Binding-site contacts:
Ligand atom CAG contacts residue GLN299 of chain 1.A at 3.5 Å.
Ligand atom C2P contacts residue GLY295 of chain 1.A at 3.5 Å.
Ligand atom O5A contacts residue TYR225 of chain 1.A at 3.0 Å (h-bond).
Ligand atom O2A contacts residue ARG224 of chain 1.A at 3.4 Å.
Ligand atom C13 contacts residue TYR314 of chain 1.A at 3.5 Å (hydrophobic).
Ligand atom OAK contacts residue ILE325 of chain 1.A at 3.0 Å (h-bond).
Ligand atom CAF contacts residue GLN299 of chain 1.A at 3.4 Å.
Ligand atom C13 contacts residue ILE294 of chain 1.A at 3.5 Å (hydrophobic).
Ligand atom C12 contacts residue TYR225 of chain 1.A at 3.3 Å (hydrophobic).
Ligand atom O4A contacts residue ARG224 of chain 1.A at 3.1 Å (salt-bridge).
Ligand atom O9A contacts residue LYS238 of chain 1.A at 2.7 Å (salt-bridge).
Ligand atom OAD contacts residue GLY296 of chain 1.A at 3.3 Å (h-bond).
Ligand atom O7A contacts residue HIS222 of chain 1.A at 3.4 Å (h-bond).
Ligand atom OAD contacts residue GLY234 of chain 1.A at 3.5 Å.
Ligand atom CAG contacts residue ILE325 of chain 1.A at 3.2 Å (hydrophobic).
Ligand atom O5P contacts residue GLU322 of chain 1.A at 3.4 Å (salt-bridge).
Ligand atom O2' contacts residue LYS238 of chain 1.A at 2.7 Å (salt-bridge).
Ligand atom N4P contacts residue ALA233 of chain 1.A at 3.3 Å (h-bond).
Ligand atom C2A contacts residue ASN236 of chain 1.A at 3.5 Å.
Ligand atom OAL contacts residue PHE250 of chain 1.A at 3.5 Å.
Ligand atom CAG contacts residue ILE324 of chain 1.A at 3.5 Å (hydrophobic).
Ligand atom N6A contacts residue ILE235 of chain 1.A at 3.3 Å (h-bond).
Ligand atom N1A contacts residue ASN236 of chain 1.A at 3.4 Å.
Ligand atom O8A contacts residue HIS222 of chain 1.A at 3.4 Å (h-bond).
Ligand atom N6A contacts residue ALA233 of chain 1.A at 2.9 Å (h-bond).
Ligand atom N1A contacts residue ILE235 of chain 1.A at 3.1 Å (h-bond).
Ligand atom CAE contacts residue GLN299 of chain 1.A at 3.5 Å.
Ligand atom CAH contacts residue ILE325 of chain 1.A at 3.5 Å (hydrophobic).
Ligand atom C4A contacts residue PHE432 of chain 1.A at 3.5 Å (hydrophobic).
Ligand atom CAI contacts residue ARG254 of chain 1.A at 3.5 Å.
Ligand atom OAK contacts residue GLN416 of chain 1.A at 2.8 Å (h-bond).
Ligand atom OAL contacts residue ARG254 of chain 1.A at 2.9 Å (salt-bridge).
Ligand atom OAK contacts residue GLY327 of chain 1.A at 2.8 Å (h-bond).
Ligand atom C5' contacts residue HIS222 of chain 1.A at 3.5 Å.
Ligand atom OAL contacts residue GLU189 of chain 1.A at 3.1 Å (salt-bridge).
Ligand atom CAH contacts residue GLY327 of chain 1.A at 3.4 Å.
Ligand atom N1A contacts residue LEU237 of chain 1.A at 3.1 Å (h-bond).
Ligand atom OAD contacts residue ILE235 of chain 1.A at 2.6 Å (h-bond).
Ligand atom C5A contacts residue PHE432 of chain 1.A at 3.4 Å (hydrophobic).
Ligand atom C6P contacts residue ALA233 of chain 1.A at 3.4 Å (hydrophobic).

Sequence of chain 1.A:
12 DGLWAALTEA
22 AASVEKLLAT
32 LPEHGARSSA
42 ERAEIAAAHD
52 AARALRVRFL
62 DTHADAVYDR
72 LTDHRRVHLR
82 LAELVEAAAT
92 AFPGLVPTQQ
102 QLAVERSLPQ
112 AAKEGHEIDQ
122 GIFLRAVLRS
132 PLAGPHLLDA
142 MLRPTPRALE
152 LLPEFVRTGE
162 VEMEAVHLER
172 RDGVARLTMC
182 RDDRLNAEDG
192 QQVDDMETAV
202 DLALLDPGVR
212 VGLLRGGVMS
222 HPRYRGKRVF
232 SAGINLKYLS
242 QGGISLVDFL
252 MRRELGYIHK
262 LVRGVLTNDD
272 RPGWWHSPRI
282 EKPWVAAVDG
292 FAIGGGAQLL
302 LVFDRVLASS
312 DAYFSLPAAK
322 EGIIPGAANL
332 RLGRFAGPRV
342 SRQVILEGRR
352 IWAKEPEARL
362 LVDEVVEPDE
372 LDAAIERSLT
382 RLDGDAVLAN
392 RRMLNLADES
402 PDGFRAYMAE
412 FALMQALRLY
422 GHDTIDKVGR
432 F

A small-molecule ligand and the protein it binds are described below.
Small molecule (SMILES): CC(C)(CO[P](=O)(O)O[P](=O)(O)OC[C@H]1O[C@@H](n2cnc3c(N)ncnc32)[C@H](O)[C@@H]1OP(=O)(O)O)[C@@H](O)C(=O)NCCC(=O)NCCNC(=O)Cc1cc(O)cc(O)c1